The protein below binds the small molecule below.
Small molecule (SMILES): CC(=O)N[C@@H]1[C@@H](O)[C@H](O)[C@@H](CO)O[C@H]1O

Binding-site contacts:
Ligand atom C7 contacts residue GLU66 of chain 1.A at 3.5 Å.
Ligand atom C2 contacts residue GLU66 of chain 1.A at 3.7 Å.
Ligand atom C7 contacts residue ARG61 of chain 1.A at 3.6 Å.
Ligand atom C8 contacts residue GLU66 of chain 1.A at 3.3 Å.
Ligand atom O6 contacts residue THR20 of chain 1.A at 4.1 Å.
Ligand atom O7 contacts residue ARG61 of chain 1.A at 2.6 Å (salt-bridge).
Ligand atom C2 contacts residue ASN68 of chain 1.A at 2.3 Å.
Ligand atom N2 contacts residue ASN68 of chain 1.A at 2.8 Å (h-bond).
Ligand atom C3 contacts residue ASN68 of chain 1.A at 3.7 Å.
Ligand atom N2 contacts residue GLU66 of chain 1.A at 2.7 Å (salt-bridge).
Ligand atom C1 contacts residue THR20 of chain 1.A at 4.2 Å.
Ligand atom C3 contacts residue GLU66 of chain 1.A at 4.0 Å.
Ligand atom C8 contacts residue ASN68 of chain 1.A at 4.5 Å.
Ligand atom C1 contacts residue ASN68 of chain 1.A at 1.4 Å.
Ligand atom C8 contacts residue ARG61 of chain 1.A at 3.7 Å.
Ligand atom C5 contacts residue ASN68 of chain 1.A at 3.5 Å.
Ligand atom C8 contacts residue ARG62 of chain 1.A at 4.0 Å.
Ligand atom O6 contacts residue ASN68 of chain 1.A at 4.4 Å.
Ligand atom C7 contacts residue TRP63 of chain 1.A at 4.4 Å (hydrophobic).
Ligand atom C8 contacts residue TRP63 of chain 1.A at 3.4 Å (hydrophobic).
Ligand atom C1 contacts residue GLU66 of chain 1.A at 4.1 Å.
Ligand atom O7 contacts residue ASN68 of chain 1.A at 3.5 Å (h-bond).
Ligand atom O5 contacts residue ASN68 of chain 1.A at 2.3 Å (h-bond).
Ligand atom C1 contacts residue THR22 of chain 1.A at 4.4 Å.
Ligand atom O5 contacts residue THR20 of chain 1.A at 3.7 Å.
Ligand atom C7 contacts residue ASN68 of chain 1.A at 3.4 Å.
Ligand atom C4 contacts residue ASN68 of chain 1.A at 4.1 Å.

Sequence of chain 1.A:
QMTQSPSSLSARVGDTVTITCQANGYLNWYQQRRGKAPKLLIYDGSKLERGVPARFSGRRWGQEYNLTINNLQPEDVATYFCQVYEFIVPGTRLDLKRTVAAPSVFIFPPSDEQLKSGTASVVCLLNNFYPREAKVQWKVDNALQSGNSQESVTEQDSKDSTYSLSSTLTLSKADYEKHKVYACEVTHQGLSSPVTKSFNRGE